Sequence of chain 1.A:
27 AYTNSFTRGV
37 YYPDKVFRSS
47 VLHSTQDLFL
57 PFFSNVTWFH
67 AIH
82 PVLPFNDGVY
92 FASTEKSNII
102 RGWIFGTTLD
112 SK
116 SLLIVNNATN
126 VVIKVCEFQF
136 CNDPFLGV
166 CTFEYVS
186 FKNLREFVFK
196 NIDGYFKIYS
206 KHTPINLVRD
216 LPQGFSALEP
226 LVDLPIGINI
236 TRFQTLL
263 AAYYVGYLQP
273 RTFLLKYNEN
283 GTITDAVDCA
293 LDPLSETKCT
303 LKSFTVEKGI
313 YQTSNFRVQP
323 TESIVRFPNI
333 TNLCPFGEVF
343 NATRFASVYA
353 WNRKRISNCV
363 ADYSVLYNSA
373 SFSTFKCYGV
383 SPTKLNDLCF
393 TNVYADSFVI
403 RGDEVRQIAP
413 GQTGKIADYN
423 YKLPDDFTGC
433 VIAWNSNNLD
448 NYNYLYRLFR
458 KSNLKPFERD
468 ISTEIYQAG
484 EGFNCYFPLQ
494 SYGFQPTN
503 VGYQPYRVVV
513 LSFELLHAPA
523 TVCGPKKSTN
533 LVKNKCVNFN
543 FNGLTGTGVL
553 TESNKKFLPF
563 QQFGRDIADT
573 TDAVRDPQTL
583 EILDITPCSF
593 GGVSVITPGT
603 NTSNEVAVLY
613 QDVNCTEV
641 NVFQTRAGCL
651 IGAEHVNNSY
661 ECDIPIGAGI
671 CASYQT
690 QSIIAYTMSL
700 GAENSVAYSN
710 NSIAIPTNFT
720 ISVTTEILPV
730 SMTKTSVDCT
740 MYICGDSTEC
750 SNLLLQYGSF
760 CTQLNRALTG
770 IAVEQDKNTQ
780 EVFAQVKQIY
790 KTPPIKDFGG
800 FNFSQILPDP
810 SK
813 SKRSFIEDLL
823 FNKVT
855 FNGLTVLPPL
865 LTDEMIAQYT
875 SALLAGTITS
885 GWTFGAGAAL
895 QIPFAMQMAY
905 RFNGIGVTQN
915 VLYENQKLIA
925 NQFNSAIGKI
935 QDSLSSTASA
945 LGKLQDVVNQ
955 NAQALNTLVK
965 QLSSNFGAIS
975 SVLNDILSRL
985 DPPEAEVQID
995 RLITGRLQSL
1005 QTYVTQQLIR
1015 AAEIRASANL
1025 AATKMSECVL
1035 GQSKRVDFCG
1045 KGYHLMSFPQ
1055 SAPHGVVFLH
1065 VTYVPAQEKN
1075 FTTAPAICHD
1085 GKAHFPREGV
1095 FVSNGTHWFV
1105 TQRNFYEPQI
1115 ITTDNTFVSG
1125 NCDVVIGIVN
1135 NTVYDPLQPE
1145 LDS

Binding-site contacts:
Ligand atom C8 contacts residue ASN1134 of chain 1.A at 4.0 Å.
Ligand atom C4 contacts residue ASN1134 of chain 1.A at 4.2 Å.
Ligand atom C7 contacts residue ASN1134 of chain 1.A at 3.2 Å.
Ligand atom C3 contacts residue ASN1134 of chain 1.A at 3.8 Å.
Ligand atom O5 contacts residue ASN1134 of chain 1.A at 2.4 Å (h-bond).
Ligand atom C5 contacts residue ASN1134 of chain 1.A at 3.7 Å.
Ligand atom C2 contacts residue ASN1134 of chain 1.A at 2.5 Å.
Ligand atom N2 contacts residue ASN1134 of chain 1.A at 2.9 Å (h-bond).
Ligand atom O7 contacts residue ASN1134 of chain 1.A at 3.2 Å (h-bond).
Ligand atom C1 contacts residue ASN1134 of chain 1.A at 1.4 Å.

The small molecule below binds the protein below.
Small molecule (SMILES): CC(=O)N[C@H]1[C@H](O[C@H]2[C@H](O)[C@@H](NC(C)=O)CO[C@@H]2CO)O[C@H](CO)[C@@H](O)[C@@H]1O